Binding-site contacts:
Ligand atom C25 contacts residue TYR70 of chain 1.D at 3.8 Å (hydrophobic).
Ligand atom F2 contacts residue LEU56 of chain 1.E at 3.5 Å.
Ligand atom C24 contacts residue TYR70 of chain 1.D at 3.5 Å (hydrophobic).
Ligand atom C7 contacts residue TYR70 of chain 1.D at 3.5 Å (hydrophobic).
Ligand atom F1 contacts residue TYR90 of chain 1.E at 3.1 Å.
Ligand atom C21 contacts residue TYR68 of chain 1.D at 3.6 Å (hydrophobic).
Ligand atom C12 contacts residue LEU122 of chain 1.D at 3.5 Å (hydrophobic).
Ligand atom C1 contacts residue ALA60 of chain 1.E at 3.5 Å (hydrophobic).
Ligand atom F1 contacts residue THR87 of chain 1.E at 3.2 Å.
Ligand atom C27 contacts residue TYR68 of chain 1.D at 3.5 Å (hydrophobic).
Ligand atom F2 contacts residue TYR70 of chain 1.D at 3.1 Å.
Ligand atom C20 contacts residue TYR68 of chain 1.D at 3.7 Å (hydrophobic).
Ligand atom N1 contacts residue TYR70 of chain 1.D at 2.8 Å (h-bond).
Ligand atom O7 contacts residue TYR90 of chain 1.E at 2.3 Å (h-bond).
Ligand atom C25 contacts residue TYR68 of chain 1.D at 3.5 Å (hydrophobic).
Ligand atom C23 contacts residue GLU34 of chain 1.D at 3.5 Å.
Ligand atom C27 contacts residue TYR120 of chain 1.D at 3.7 Å (hydrophobic).
Ligand atom O1 contacts residue LEU56 of chain 1.E at 3.5 Å.
Ligand atom O5 contacts residue TYR68 of chain 1.D at 3.1 Å.
Ligand atom C13 contacts residue LEU122 of chain 1.D at 3.5 Å (hydrophobic).
Ligand atom O1 contacts residue GLU59 of chain 1.E at 2.7 Å (salt-bridge).
Ligand atom C13 contacts residue THR87 of chain 1.E at 3.5 Å.
Ligand atom C1 contacts residue LEU31 of chain 1.D at 3.5 Å (hydrophobic).
Ligand atom C3 contacts residue ALA60 of chain 1.E at 3.5 Å (hydrophobic).
Ligand atom C14 contacts residue TYR70 of chain 1.D at 3.7 Å (hydrophobic).
Ligand atom C2 contacts residue GLU34 of chain 1.D at 3.5 Å.
Ligand atom C15 contacts residue TYR70 of chain 1.D at 3.4 Å (hydrophobic).
Ligand atom C11 contacts residue TYR90 of chain 1.E at 3.4 Å (hydrophobic).
Ligand atom C23 contacts residue TYR68 of chain 1.D at 3.7 Å (hydrophobic).
Ligand atom N3 contacts residue TYR68 of chain 1.D at 3.7 Å.
Ligand atom O2 contacts residue TYR90 of chain 1.E at 3.6 Å.
Ligand atom F1 contacts residue LEU122 of chain 1.D at 3.4 Å.
Ligand atom F1 contacts residue ASP86 of chain 1.E at 3.3 Å.
Ligand atom C2 contacts residue ALA60 of chain 1.E at 3.7 Å (hydrophobic).
Ligand atom C16 contacts residue TYR90 of chain 1.E at 3.7 Å (hydrophobic).
Ligand atom O5 contacts residue TYR70 of chain 1.D at 3.0 Å (h-bond).
Ligand atom C6 contacts residue TYR70 of chain 1.D at 3.4 Å (hydrophobic).
Ligand atom C7 contacts residue LEU56 of chain 1.E at 3.5 Å (hydrophobic).
Ligand atom C34 contacts residue TYR90 of chain 1.E at 3.5 Å (hydrophobic).
Ligand atom F2 contacts residue VAL100 of chain 1.D at 3.6 Å.

Sequence of chain 1.D:
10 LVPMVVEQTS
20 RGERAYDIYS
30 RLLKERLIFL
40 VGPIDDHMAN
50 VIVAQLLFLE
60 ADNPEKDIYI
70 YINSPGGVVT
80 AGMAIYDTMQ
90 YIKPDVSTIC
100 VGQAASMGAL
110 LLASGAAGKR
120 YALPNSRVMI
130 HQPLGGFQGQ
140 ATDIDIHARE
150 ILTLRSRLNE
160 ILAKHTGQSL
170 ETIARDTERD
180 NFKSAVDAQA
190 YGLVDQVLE

Sequence of chain 1.E:
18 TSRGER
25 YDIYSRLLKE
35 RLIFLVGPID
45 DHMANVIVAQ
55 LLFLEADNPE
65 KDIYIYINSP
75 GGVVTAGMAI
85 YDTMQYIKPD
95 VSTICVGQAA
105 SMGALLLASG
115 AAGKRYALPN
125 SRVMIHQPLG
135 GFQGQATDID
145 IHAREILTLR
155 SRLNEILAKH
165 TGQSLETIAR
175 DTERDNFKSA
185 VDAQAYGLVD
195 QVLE

The protein below binds the small molecule below.
Small molecule (SMILES): CCCC/C=C/C(=O)N[C@@H](Cc1cc(F)cc(F)c1)C(=O)N[C@H]1COC(=O)[C@@H]2C[C@@H](C)CN2C(=O)C(C)NC(=O)[C@@H]2CCCCN2C(=O)[C@@H]2CCCN2C1=O